The small molecule below binds the protein below.
Small molecule (SMILES): Clc1ccccc1C(c1ccccc1)(c1ccccc1)n1ccnc1

Binding-site contacts:
Ligand atom CAB contacts residue ALA349 of chain 1.E at 3.8 Å (hydrophobic).
Ligand atom CAH contacts residue HEM1 of chain 1.CA at 3.8 Å.
Ligand atom CAD contacts residue GLY459 of chain 1.E at 3.9 Å.
Ligand atom CAM contacts residue HEM1 of chain 1.CA at 2.8 Å.
Ligand atom CAW contacts residue CL61 of chain 1.EA at 4.1 Å.
Ligand atom CAE contacts residue PHE192 of chain 1.E at 4.0 Å (hydrophobic).
Ligand atom NAN contacts residue HEM1 of chain 1.CA at 2.0 Å.
Ligand atom CAU contacts residue CL61 of chain 1.EA at 3.9 Å.
Ligand atom CAQ contacts residue HEM1 of chain 1.CA at 3.0 Å.
Ligand atom CAX contacts residue ALA284 of chain 1.E at 3.7 Å (hydrophobic).
Ligand atom CAU contacts residue PHE192 of chain 1.E at 3.6 Å (hydrophobic).
Ligand atom CAF contacts residue PHE192 of chain 1.E at 3.9 Å (hydrophobic).
Ligand atom CAG contacts residue ARG84 of chain 1.E at 3.2 Å.
Ligand atom NAO contacts residue HEM1 of chain 1.CA at 4.1 Å.
Ligand atom CAI contacts residue CL61 of chain 1.EA at 3.8 Å.
Ligand atom CAX contacts residue CL61 of chain 1.EA at 3.7 Å.
Ligand atom CAS contacts residue PHE192 of chain 1.E at 3.8 Å (hydrophobic).
Ligand atom CAK contacts residue CL61 of chain 1.EA at 3.5 Å.
Ligand atom CAV contacts residue ALA284 of chain 1.E at 3.8 Å (hydrophobic).
Ligand atom CAH contacts residue ARG84 of chain 1.E at 3.8 Å.
Ligand atom CAS contacts residue PHE283 of chain 1.E at 3.7 Å (hydrophobic).
Ligand atom CAD contacts residue ALA349 of chain 1.E at 4.0 Å (hydrophobic).
Ligand atom CAS contacts residue CL61 of chain 1.EA at 3.7 Å.
Ligand atom CLAY contacts residue HEM1 of chain 1.CA at 3.8 Å.
Ligand atom CAF contacts residue CL61 of chain 1.EA at 4.1 Å.
Ligand atom CAV contacts residue CL61 of chain 1.EA at 3.5 Å.
Ligand atom CAD contacts residue VAL348 of chain 1.E at 3.9 Å (hydrophobic).
Ligand atom CAP contacts residue ALA284 of chain 1.E at 3.4 Å (hydrophobic).
Ligand atom CAQ contacts residue THR288 of chain 1.E at 3.8 Å.
Ligand atom CAB contacts residue LEU460 of chain 1.E at 3.9 Å (hydrophobic).
Ligand atom CAT contacts residue ALA284 of chain 1.E at 4.0 Å (hydrophobic).
Ligand atom CAB contacts residue THR288 of chain 1.E at 4.1 Å.
Ligand atom CAJ contacts residue HEM1 of chain 1.CA at 3.9 Å.
Ligand atom CAQ contacts residue ALA284 of chain 1.E at 3.3 Å (hydrophobic).
Ligand atom CAT contacts residue PHE283 of chain 1.E at 3.3 Å (hydrophobic).
Ligand atom CAP contacts residue THR288 of chain 1.E at 3.5 Å.
Ligand atom CAB contacts residue VAL348 of chain 1.E at 3.8 Å (hydrophobic).
Ligand atom CAA contacts residue THR288 of chain 1.E at 3.7 Å.
Ligand atom CLAY contacts residue ALA284 of chain 1.E at 3.4 Å.
Ligand atom CAT contacts residue CL61 of chain 1.EA at 3.6 Å.

Sequence of chain 1.E:
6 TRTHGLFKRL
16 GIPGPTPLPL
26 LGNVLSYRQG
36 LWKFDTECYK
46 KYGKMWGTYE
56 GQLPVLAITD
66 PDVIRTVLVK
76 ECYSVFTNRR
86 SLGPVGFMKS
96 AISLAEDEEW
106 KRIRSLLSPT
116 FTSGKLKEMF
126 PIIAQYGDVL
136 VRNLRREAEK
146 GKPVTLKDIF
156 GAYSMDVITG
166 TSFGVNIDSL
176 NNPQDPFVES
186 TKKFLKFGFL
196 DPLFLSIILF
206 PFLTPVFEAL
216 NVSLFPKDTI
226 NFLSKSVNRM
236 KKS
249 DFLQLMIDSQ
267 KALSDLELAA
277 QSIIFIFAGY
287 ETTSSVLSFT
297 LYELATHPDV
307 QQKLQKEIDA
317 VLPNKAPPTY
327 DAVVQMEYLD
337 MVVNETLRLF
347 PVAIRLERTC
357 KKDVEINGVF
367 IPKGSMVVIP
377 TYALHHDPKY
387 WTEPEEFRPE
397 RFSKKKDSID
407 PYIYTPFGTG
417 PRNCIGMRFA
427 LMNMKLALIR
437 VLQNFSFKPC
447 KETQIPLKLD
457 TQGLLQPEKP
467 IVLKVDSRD